Binding-site contacts:
Ligand atom C05 contacts residue PRO269 of chain 1.B at 3.8 Å (hydrophobic).
Ligand atom C23 contacts residue TRP10 of chain 1.A at 3.8 Å (hydrophobic).
Ligand atom C16 contacts residue GLU296 of chain 1.B at 3.5 Å.
Ligand atom N06 contacts residue PRO269 of chain 1.B at 3.8 Å.
Ligand atom C02 contacts residue HEM1 of chain 1.H at 3.6 Å.
Ligand atom C12 contacts residue HEM1 of chain 1.H at 3.4 Å.
Ligand atom C22 contacts residue TRP10 of chain 1.A at 2.9 Å (hydrophobic).
Ligand atom S01 contacts residue HEM1 of chain 1.H at 3.1 Å.
Ligand atom S01 contacts residue GLY290 of chain 1.B at 3.7 Å.
Ligand atom C02 contacts residue PRO269 of chain 1.B at 3.8 Å (hydrophobic).
Ligand atom C06 contacts residue GLU296 of chain 1.B at 3.5 Å.
Ligand atom C37 contacts residue TRP382 of chain 1.B at 3.3 Å (hydrophobic).
Ligand atom C11 contacts residue HEM1 of chain 1.H at 3.6 Å.
Ligand atom N06 contacts residue TRP291 of chain 1.B at 2.8 Å (h-bond).
Ligand atom S21 contacts residue TRP10 of chain 1.A at 3.5 Å (h-bond).
Ligand atom C37 contacts residue HEM1 of chain 1.H at 3.4 Å.
Ligand atom C15 contacts residue VAL271 of chain 1.B at 3.5 Å (hydrophobic).
Ligand atom C34 contacts residue TYR410 of chain 1.B at 3.6 Å (hydrophobic).
Ligand atom C38 contacts residue HEM1 of chain 1.H at 3.1 Å.
Ligand atom C02 contacts residue SER289 of chain 1.B at 3.4 Å.
Ligand atom N07 contacts residue GLU296 of chain 1.B at 2.7 Å (salt-bridge).
Ligand atom C17 contacts residue HEM1 of chain 1.H at 3.4 Å.
Ligand atom C02 contacts residue PHE288 of chain 1.B at 3.6 Å (hydrophobic).
Ligand atom C03 contacts residue PHE288 of chain 1.B at 3.4 Å (hydrophobic).
Ligand atom C04 contacts residue PRO269 of chain 1.B at 3.5 Å (hydrophobic).
Ligand atom C03 contacts residue SER289 of chain 1.B at 3.8 Å.
Ligand atom C14 contacts residue VAL271 of chain 1.B at 3.4 Å (hydrophobic).
Ligand atom N18 contacts residue HEM1 of chain 1.H at 2.9 Å (h-bond).
Ligand atom C04 contacts residue VAL271 of chain 1.B at 3.7 Å (hydrophobic).
Ligand atom N06 contacts residue GLU296 of chain 1.B at 2.9 Å (salt-bridge).
Ligand atom N06 contacts residue HEM1 of chain 1.H at 3.8 Å.
Ligand atom C13 contacts residue HEM1 of chain 1.H at 3.5 Å.
Ligand atom C16 contacts residue HEM1 of chain 1.H at 3.6 Å.
Ligand atom C02 contacts residue GLY290 of chain 1.B at 3.1 Å.
Ligand atom C13 contacts residue VAL271 of chain 1.B at 3.7 Å (hydrophobic).
Ligand atom C11 contacts residue GLU296 of chain 1.B at 3.4 Å.
Ligand atom C03 contacts residue PRO269 of chain 1.B at 3.2 Å (hydrophobic).
Ligand atom C15 contacts residue HEM1 of chain 1.H at 3.4 Å.
Ligand atom C03 contacts residue GLY290 of chain 1.B at 3.8 Å.
Ligand atom C14 contacts residue HEM1 of chain 1.H at 3.6 Å.

Sequence of chain 1.A:
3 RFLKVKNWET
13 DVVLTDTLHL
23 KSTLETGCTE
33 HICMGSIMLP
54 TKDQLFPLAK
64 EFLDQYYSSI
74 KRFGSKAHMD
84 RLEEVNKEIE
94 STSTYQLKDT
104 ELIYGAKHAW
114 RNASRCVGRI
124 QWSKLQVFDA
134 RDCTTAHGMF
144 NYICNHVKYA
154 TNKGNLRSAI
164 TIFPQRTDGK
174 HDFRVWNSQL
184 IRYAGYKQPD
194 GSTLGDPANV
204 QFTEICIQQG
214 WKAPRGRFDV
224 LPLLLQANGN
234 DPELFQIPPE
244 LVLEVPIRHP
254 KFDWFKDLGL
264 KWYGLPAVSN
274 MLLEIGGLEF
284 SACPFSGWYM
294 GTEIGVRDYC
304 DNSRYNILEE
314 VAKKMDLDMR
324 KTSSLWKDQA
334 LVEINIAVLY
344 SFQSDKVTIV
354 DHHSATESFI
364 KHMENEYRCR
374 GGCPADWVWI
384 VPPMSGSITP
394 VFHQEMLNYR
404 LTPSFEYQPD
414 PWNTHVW

The protein below binds the small molecule below.
Small molecule (SMILES): [H]/N=C(\Nc1cccc(CNCCc2cccc(N/C(=N/[H])c3cccs3)c2)c1)c1cccs1

Sequence of chain 1.B:
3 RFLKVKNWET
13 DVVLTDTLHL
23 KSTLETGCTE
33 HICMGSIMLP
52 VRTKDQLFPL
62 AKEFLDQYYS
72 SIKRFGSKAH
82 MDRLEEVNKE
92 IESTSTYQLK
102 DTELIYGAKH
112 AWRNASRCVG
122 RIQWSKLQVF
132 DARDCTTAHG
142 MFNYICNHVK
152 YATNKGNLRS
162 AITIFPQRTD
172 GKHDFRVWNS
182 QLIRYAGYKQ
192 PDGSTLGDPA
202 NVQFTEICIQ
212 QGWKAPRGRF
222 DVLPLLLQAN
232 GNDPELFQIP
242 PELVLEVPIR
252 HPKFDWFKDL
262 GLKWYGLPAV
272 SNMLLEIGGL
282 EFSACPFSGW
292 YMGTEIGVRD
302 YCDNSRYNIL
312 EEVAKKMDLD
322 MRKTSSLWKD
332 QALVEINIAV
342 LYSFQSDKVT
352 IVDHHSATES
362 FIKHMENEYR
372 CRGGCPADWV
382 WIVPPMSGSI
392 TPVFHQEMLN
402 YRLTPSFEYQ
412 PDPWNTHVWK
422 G